Binding-site contacts:
Ligand atom C05 contacts residue VAL275 of chain 1.C at 4.5 Å (hydrophobic).
Ligand atom C15 contacts residue LEU286 of chain 1.C at 3.8 Å (hydrophobic).
Ligand atom C09 contacts residue ILE276 of chain 1.C at 4.4 Å (hydrophobic).
Ligand atom C16 contacts residue GLU284 of chain 1.C at 4.1 Å.
Ligand atom C13 contacts residue PRO274 of chain 1.C at 4.1 Å (hydrophobic).
Ligand atom O03 contacts residue LYS280 of chain 1.C at 3.7 Å.
Ligand atom CL1 contacts residue ALA294 of chain 1.C at 4.4 Å.
Ligand atom O03 contacts residue ARG215 of chain 1.C at 4.0 Å.
Ligand atom C02 contacts residue LYS280 of chain 1.C at 3.6 Å.
Ligand atom C01 contacts residue LYS280 of chain 1.C at 3.6 Å.
Ligand atom CL1 contacts residue PRO274 of chain 1.C at 3.6 Å.
Ligand atom CL1 contacts residue GLU290 of chain 1.C at 4.0 Å.
Ligand atom C11 contacts residue ILE276 of chain 1.C at 4.3 Å (hydrophobic).
Ligand atom N04 contacts residue ASN216 of chain 1.C at 4.2 Å.
Ligand atom C13 contacts residue LEU286 of chain 1.C at 3.8 Å (hydrophobic).
Ligand atom CL1 contacts residue LEU286 of chain 1.C at 3.9 Å.
Ligand atom C06 contacts residue VAL275 of chain 1.C at 4.4 Å (hydrophobic).
Ligand atom CL1 contacts residue ILE291 of chain 1.C at 3.9 Å.
Ligand atom C12 contacts residue VAL275 of chain 1.C at 4.3 Å (hydrophobic).
Ligand atom C06 contacts residue ASN216 of chain 1.C at 4.0 Å.
Ligand atom C05 contacts residue ASN216 of chain 1.C at 3.3 Å.
Ligand atom C11 contacts residue ASN216 of chain 1.C at 4.1 Å.
Ligand atom C10 contacts residue ILE276 of chain 1.C at 4.5 Å (hydrophobic).
Ligand atom N04 contacts residue LYS280 of chain 1.C at 4.0 Å.
Ligand atom C12 contacts residue PRO274 of chain 1.C at 3.8 Å (hydrophobic).
Ligand atom C08 contacts residue GLU284 of chain 1.C at 4.2 Å.
Ligand atom O03 contacts residue ASN216 of chain 1.C at 4.2 Å.
Ligand atom O03 contacts residue ASP218 of chain 1.C at 4.0 Å.
Ligand atom C09 contacts residue LYS280 of chain 1.C at 3.6 Å.
Ligand atom C11 contacts residue VAL275 of chain 1.C at 3.7 Å (hydrophobic).

Sequence of chain 1.C:
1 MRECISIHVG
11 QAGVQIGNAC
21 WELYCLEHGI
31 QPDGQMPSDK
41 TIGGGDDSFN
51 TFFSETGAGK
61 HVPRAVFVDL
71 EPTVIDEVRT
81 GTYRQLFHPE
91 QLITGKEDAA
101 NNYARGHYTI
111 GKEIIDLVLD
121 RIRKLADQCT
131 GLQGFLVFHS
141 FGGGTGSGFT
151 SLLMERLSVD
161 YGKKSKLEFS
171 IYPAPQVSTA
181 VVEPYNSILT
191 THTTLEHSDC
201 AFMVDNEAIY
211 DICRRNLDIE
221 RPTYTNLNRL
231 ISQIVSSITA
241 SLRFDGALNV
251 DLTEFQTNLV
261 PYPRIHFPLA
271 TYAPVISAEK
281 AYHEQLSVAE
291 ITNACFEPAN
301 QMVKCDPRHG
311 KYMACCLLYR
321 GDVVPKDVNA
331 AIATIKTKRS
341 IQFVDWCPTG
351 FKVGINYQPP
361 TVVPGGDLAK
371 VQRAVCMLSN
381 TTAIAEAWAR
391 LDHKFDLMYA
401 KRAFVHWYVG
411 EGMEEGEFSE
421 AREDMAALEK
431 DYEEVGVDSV

The small molecule below binds the protein below.
Small molecule (SMILES): CC(=O)N1CCN(c2ccc(Cl)cc2)CC1